Binding-site contacts:
Ligand atom CA contacts residue LEU179 of chain 2.A at 3.9 Å (hydrophobic).
Ligand atom C contacts residue 60H1 of chain 2.F at 1.4 Å.
Ligand atom CB contacts residue ASN180 of chain 2.A at 3.5 Å.
Ligand atom O contacts residue 60H1 of chain 2.F at 2.0 Å (h-bond).
Ligand atom CD1 contacts residue ILE224 of chain 2.A at 3.9 Å (hydrophobic).
Ligand atom CG2 contacts residue VAL51 of chain 2.A at 3.4 Å (hydrophobic).
Ligand atom P contacts residue ARG134 of chain 2.A at 3.7 Å.
Ligand atom C contacts residue LEU179 of chain 2.A at 3.7 Å (hydrophobic).
Ligand atom CG2 contacts residue SER50 of chain 2.A at 3.9 Å.
Ligand atom CA contacts residue ASN180 of chain 2.A at 3.7 Å.
Ligand atom N contacts residue 60H1 of chain 2.F at 3.8 Å.
Ligand atom O contacts residue VAL183 of chain 2.A at 3.7 Å.
Ligand atom CB contacts residue ASN231 of chain 2.A at 3.6 Å.
Ligand atom N contacts residue LEU179 of chain 2.A at 3.6 Å.
Ligand atom CB contacts residue ASN180 of chain 2.A at 3.4 Å.
Ligand atom CG2 contacts residue 60H1 of chain 2.F at 3.4 Å.
Ligand atom O3P contacts residue TYR135 of chain 2.A at 2.5 Å (h-bond).
Ligand atom P contacts residue TYR135 of chain 2.A at 3.6 Å.
Ligand atom O2P contacts residue ARG134 of chain 2.A at 2.6 Å (salt-bridge).
Ligand atom CD2 contacts residue LYS127 of chain 2.A at 3.5 Å.
Ligand atom O1P contacts residue ARG61 of chain 2.A at 2.5 Å (salt-bridge).
Ligand atom CD contacts residue LEU227 of chain 2.A at 3.3 Å (hydrophobic).
Ligand atom O contacts residue 60H1 of chain 2.F at 3.5 Å.
Ligand atom O2P contacts residue TYR135 of chain 2.A at 3.9 Å.
Ligand atom CB contacts residue LYS54 of chain 2.A at 3.8 Å.
Ligand atom CG contacts residue 60H1 of chain 2.F at 3.8 Å.
Ligand atom P contacts residue ARG61 of chain 2.A at 3.5 Å.
Ligand atom CG contacts residue LEU227 of chain 2.A at 3.7 Å (hydrophobic).
Ligand atom CA contacts residue 60H1 of chain 2.F at 2.7 Å.
Ligand atom O contacts residue ASN231 of chain 2.A at 3.2 Å (h-bond).
Ligand atom CD2 contacts residue GLY176 of chain 2.A at 3.4 Å.
Ligand atom CA contacts residue ASN180 of chain 2.A at 3.8 Å.
Ligand atom N contacts residue ASN180 of chain 2.A at 2.9 Å (h-bond).
Ligand atom CB contacts residue 60H1 of chain 2.F at 3.5 Å.
Ligand atom CG2 contacts residue LYS54 of chain 2.A at 3.8 Å.
Ligand atom O2P contacts residue ARG61 of chain 2.A at 2.9 Å (salt-bridge).
Ligand atom CD2 contacts residue 60H1 of chain 2.F at 3.4 Å.
Ligand atom O1P contacts residue TYR135 of chain 2.A at 3.8 Å.
Ligand atom C contacts residue ASN180 of chain 2.A at 3.8 Å.
Ligand atom O3P contacts residue ARG134 of chain 2.A at 2.8 Å (salt-bridge).

The small molecule below binds the protein below.
Small molecule (SMILES): CC(C)C[C@H](NC(=O)[C@H](COP(=O)(O)O)NC(=O)[C@@H]1CCCN1)C(=O)N1CCC[C@H]1C(=O)N[C@@H](C=O)C(C)C

Sequence of chain 2.A:
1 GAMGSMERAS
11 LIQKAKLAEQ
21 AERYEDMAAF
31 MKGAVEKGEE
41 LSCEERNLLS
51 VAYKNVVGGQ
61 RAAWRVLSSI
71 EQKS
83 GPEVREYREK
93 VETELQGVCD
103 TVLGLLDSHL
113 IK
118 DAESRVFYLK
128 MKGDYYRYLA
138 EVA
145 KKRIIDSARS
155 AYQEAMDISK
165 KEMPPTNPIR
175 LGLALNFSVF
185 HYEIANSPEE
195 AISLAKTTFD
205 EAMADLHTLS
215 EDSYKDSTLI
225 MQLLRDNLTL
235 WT